Binding-site contacts:
Ligand atom C8 contacts residue ILE345 of chain 1.B at 4.2 Å (hydrophobic).
Ligand atom C1 contacts residue ASN342 of chain 1.B at 1.5 Å.
Ligand atom C1 contacts residue SER339 of chain 1.B at 3.7 Å.
Ligand atom O5 contacts residue ASN342 of chain 1.B at 2.4 Å (h-bond).
Ligand atom C2 contacts residue GLY337 of chain 1.B at 4.4 Å.
Ligand atom C2 contacts residue ASN342 of chain 1.B at 2.6 Å.
Ligand atom C5 contacts residue ASN342 of chain 1.B at 3.7 Å.
Ligand atom C5 contacts residue SER339 of chain 1.B at 4.1 Å.
Ligand atom O7 contacts residue ASN342 of chain 1.B at 3.2 Å (h-bond).
Ligand atom C3 contacts residue GLY337 of chain 1.B at 4.2 Å.
Ligand atom N2 contacts residue ASN342 of chain 1.B at 3.0 Å (h-bond).
Ligand atom O5 contacts residue SER339 of chain 1.B at 3.5 Å.
Ligand atom C4 contacts residue ASN342 of chain 1.B at 4.3 Å.
Ligand atom C8 contacts residue ASN343 of chain 1.B at 4.0 Å.
Ligand atom C1 contacts residue GLY337 of chain 1.B at 4.3 Å.
Ligand atom C8 contacts residue ASN342 of chain 1.B at 3.9 Å.
Ligand atom C8 contacts residue SER344 of chain 1.B at 4.5 Å.
Ligand atom N2 contacts residue GLY337 of chain 1.B at 4.0 Å.
Ligand atom C7 contacts residue ASN342 of chain 1.B at 3.3 Å.
Ligand atom C3 contacts residue ASN342 of chain 1.B at 3.9 Å.

Sequence of chain 1.B:
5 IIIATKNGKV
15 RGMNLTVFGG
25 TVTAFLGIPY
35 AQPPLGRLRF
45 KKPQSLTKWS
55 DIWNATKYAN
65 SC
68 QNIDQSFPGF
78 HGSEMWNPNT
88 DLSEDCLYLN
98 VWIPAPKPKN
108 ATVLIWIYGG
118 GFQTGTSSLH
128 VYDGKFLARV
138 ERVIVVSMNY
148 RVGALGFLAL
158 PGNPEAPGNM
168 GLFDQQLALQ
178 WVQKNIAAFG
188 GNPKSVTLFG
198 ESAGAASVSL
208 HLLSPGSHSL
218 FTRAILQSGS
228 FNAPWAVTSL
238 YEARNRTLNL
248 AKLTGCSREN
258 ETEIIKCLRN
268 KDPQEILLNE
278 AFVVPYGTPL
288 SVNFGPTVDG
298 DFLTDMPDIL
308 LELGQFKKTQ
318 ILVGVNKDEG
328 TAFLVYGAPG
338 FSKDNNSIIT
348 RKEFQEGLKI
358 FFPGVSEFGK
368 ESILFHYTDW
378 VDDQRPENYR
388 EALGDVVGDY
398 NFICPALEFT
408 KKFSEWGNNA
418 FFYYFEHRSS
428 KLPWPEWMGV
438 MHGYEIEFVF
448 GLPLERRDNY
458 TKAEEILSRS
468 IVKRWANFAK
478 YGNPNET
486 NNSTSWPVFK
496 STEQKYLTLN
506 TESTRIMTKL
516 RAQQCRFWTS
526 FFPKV

A protein and the small-molecule ligand that binds it are described below.
Small molecule (SMILES): CC(=O)N[C@@H]1[C@@H](O)[C@H](O)[C@@H](CO)O[C@H]1O